Binding-site contacts:
Ligand atom O7 contacts residue NAG1 of chain 1.U at 3.8 Å.
Ligand atom C1 contacts residue NAG1 of chain 1.T at 4.2 Å.
Ligand atom C1 contacts residue ASN424 of chain 1.C at 1.4 Å.
Ligand atom C5 contacts residue ASN424 of chain 1.C at 3.7 Å.
Ligand atom O5 contacts residue NAG1 of chain 1.T at 3.6 Å (h-bond).
Ligand atom O7 contacts residue ASN424 of chain 1.C at 3.5 Å (h-bond).
Ligand atom C6 contacts residue NAG2 of chain 1.U at 3.9 Å.
Ligand atom C8 contacts residue NAG1 of chain 1.T at 3.8 Å.
Ligand atom O6 contacts residue NAG1 of chain 1.U at 2.8 Å (h-bond).
Ligand atom O7 contacts residue NAG2 of chain 1.T at 3.7 Å.
Ligand atom C8 contacts residue GLN423 of chain 1.C at 3.8 Å.
Ligand atom C2 contacts residue ASN424 of chain 1.C at 2.4 Å.
Ligand atom C1 contacts residue NAG1 of chain 1.U at 4.1 Å.
Ligand atom C3 contacts residue ASN424 of chain 1.C at 3.7 Å.
Ligand atom C5 contacts residue NAG1 of chain 1.T at 3.5 Å.
Ligand atom C7 contacts residue ASN424 of chain 1.C at 3.3 Å.
Ligand atom C6 contacts residue NAG1 of chain 1.T at 3.6 Å.
Ligand atom C6 contacts residue NAG1 of chain 1.U at 3.5 Å.
Ligand atom N2 contacts residue ASN424 of chain 1.C at 2.8 Å (h-bond).
Ligand atom O5 contacts residue ASN347 of chain 1.C at 3.7 Å.
Ligand atom O5 contacts residue ASN424 of chain 1.C at 2.4 Å (h-bond).
Ligand atom C1 contacts residue ASN347 of chain 1.C at 4.4 Å.
Ligand atom C8 contacts residue NAG2 of chain 1.T at 4.4 Å.
Ligand atom C4 contacts residue ASN424 of chain 1.C at 4.2 Å.
Ligand atom C8 contacts residue ASN424 of chain 1.C at 4.1 Å.
Ligand atom O5 contacts residue NAG1 of chain 1.U at 4.0 Å.
Ligand atom O6 contacts residue NAG2 of chain 1.U at 4.1 Å.

Sequence of chain 1.C:
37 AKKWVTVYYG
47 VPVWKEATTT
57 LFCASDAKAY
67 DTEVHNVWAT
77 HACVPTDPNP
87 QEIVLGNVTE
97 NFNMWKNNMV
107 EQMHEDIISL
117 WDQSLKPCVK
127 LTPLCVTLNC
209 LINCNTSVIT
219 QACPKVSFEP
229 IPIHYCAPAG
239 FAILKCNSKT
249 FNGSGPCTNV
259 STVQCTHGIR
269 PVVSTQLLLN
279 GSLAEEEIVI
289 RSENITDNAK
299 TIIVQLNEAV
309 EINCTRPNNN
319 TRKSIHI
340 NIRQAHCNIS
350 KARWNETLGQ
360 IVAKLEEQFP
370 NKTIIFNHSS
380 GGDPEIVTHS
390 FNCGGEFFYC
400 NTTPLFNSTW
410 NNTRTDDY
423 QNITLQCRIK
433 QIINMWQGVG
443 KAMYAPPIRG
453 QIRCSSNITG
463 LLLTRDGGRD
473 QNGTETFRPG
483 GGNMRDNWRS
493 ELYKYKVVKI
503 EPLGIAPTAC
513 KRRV

A small-molecule ligand and the protein it binds are described below.
Small molecule (SMILES): CC(=O)N[C@H]1[C@H](O[C@H]2[C@H](O)[C@@H](NC(C)=O)CO[C@@H]2CO)O[C@H](CO)[C@@H](O[C@@H]2O[C@H](CO)[C@@H](O)[C@H](O)[C@@H]2O)[C@@H]1O